This protein binds this small molecule.
Small molecule (SMILES): CC(=O)N[C@H]1[C@H](O[C@H]2[C@H](O)[C@@H](NC(C)=O)CO[C@@H]2CO)O[C@H](CO)[C@@H](O[C@@H]2O[C@H](CO)[C@@H](O)[C@H](O)[C@@H]2O)[C@@H]1O

Sequence of chain 5.E:
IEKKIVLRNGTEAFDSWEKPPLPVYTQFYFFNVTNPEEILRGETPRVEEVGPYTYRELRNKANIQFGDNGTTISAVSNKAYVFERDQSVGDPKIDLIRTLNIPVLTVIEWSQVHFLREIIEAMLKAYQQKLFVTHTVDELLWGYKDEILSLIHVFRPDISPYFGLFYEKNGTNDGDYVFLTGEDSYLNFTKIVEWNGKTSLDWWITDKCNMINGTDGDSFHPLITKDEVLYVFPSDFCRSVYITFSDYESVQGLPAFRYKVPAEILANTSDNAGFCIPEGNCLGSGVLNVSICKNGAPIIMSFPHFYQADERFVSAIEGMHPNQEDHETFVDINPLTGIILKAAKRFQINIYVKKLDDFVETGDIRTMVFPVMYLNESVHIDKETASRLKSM

Binding-site contacts:
Ligand atom O6 contacts residue ASP283 of chain 5.E at 3.8 Å.
Ligand atom N2 contacts residue LYS220 of chain 5.E at 4.1 Å.
Ligand atom O6 contacts residue TYR243 of chain 5.E at 4.0 Å.
Ligand atom C5 contacts residue ASN225 of chain 5.E at 3.6 Å.
Ligand atom C1 contacts residue LYS220 of chain 5.E at 4.0 Å.
Ligand atom C1 contacts residue LYS220 of chain 5.E at 4.2 Å.
Ligand atom O7 contacts residue ARG251 of chain 5.E at 4.3 Å.
Ligand atom C1 contacts residue ASN225 of chain 5.E at 1.4 Å.
Ligand atom C3 contacts residue ASN225 of chain 5.E at 3.8 Å.
Ligand atom C8 contacts residue ARG251 of chain 5.E at 3.5 Å.
Ligand atom C4 contacts residue LYS220 of chain 5.E at 3.4 Å.
Ligand atom C8 contacts residue SER252 of chain 5.E at 3.4 Å.
Ligand atom C4 contacts residue ASN225 of chain 5.E at 4.2 Å.
Ligand atom C7 contacts residue SER252 of chain 5.E at 3.5 Å.
Ligand atom C6 contacts residue ASP283 of chain 5.E at 3.8 Å.
Ligand atom O3 contacts residue LYS220 of chain 5.E at 3.8 Å.
Ligand atom O4 contacts residue MET223 of chain 5.E at 3.7 Å.
Ligand atom C3 contacts residue LYS220 of chain 5.E at 4.1 Å.
Ligand atom N2 contacts residue ASN225 of chain 5.E at 3.0 Å (h-bond).
Ligand atom C6 contacts residue LYS220 of chain 5.E at 4.0 Å.
Ligand atom C2 contacts residue ASN225 of chain 5.E at 2.5 Å.
Ligand atom C8 contacts residue MET223 of chain 5.E at 3.3 Å (hydrophobic).
Ligand atom O3 contacts residue ASP283 of chain 5.E at 4.3 Å.
Ligand atom C2 contacts residue LYS220 of chain 5.E at 3.7 Å.
Ligand atom C7 contacts residue ASN225 of chain 5.E at 3.1 Å.
Ligand atom C5 contacts residue MET223 of chain 5.E at 4.0 Å (hydrophobic).
Ligand atom O7 contacts residue SER252 of chain 5.E at 2.9 Å (h-bond).
Ligand atom O5 contacts residue LYS220 of chain 5.E at 3.4 Å.
Ligand atom O7 contacts residue MET223 of chain 5.E at 3.5 Å.
Ligand atom N2 contacts residue MET223 of chain 5.E at 3.8 Å.
Ligand atom C7 contacts residue MET223 of chain 5.E at 3.6 Å (hydrophobic).
Ligand atom C2 contacts residue ASP283 of chain 5.E at 3.8 Å.
Ligand atom O7 contacts residue ASN225 of chain 5.E at 2.9 Å (h-bond).
Ligand atom C7 contacts residue ARG251 of chain 5.E at 4.0 Å.
Ligand atom C5 contacts residue LYS220 of chain 5.E at 4.0 Å.
Ligand atom O4 contacts residue LYS220 of chain 5.E at 4.2 Å.
Ligand atom O7 contacts residue LYS220 of chain 5.E at 4.0 Å.
Ligand atom O5 contacts residue ASN225 of chain 5.E at 2.3 Å (h-bond).
Ligand atom C4 contacts residue MET223 of chain 5.E at 4.0 Å (hydrophobic).
Ligand atom C3 contacts residue MET223 of chain 5.E at 3.7 Å (hydrophobic).